This protein binds this small molecule.
Small molecule (SMILES): CC(=O)N[C@@H]1[C@@H](O)[C@H](O)[C@@H](CO)O[C@H]1O

Sequence of chain 46.E:
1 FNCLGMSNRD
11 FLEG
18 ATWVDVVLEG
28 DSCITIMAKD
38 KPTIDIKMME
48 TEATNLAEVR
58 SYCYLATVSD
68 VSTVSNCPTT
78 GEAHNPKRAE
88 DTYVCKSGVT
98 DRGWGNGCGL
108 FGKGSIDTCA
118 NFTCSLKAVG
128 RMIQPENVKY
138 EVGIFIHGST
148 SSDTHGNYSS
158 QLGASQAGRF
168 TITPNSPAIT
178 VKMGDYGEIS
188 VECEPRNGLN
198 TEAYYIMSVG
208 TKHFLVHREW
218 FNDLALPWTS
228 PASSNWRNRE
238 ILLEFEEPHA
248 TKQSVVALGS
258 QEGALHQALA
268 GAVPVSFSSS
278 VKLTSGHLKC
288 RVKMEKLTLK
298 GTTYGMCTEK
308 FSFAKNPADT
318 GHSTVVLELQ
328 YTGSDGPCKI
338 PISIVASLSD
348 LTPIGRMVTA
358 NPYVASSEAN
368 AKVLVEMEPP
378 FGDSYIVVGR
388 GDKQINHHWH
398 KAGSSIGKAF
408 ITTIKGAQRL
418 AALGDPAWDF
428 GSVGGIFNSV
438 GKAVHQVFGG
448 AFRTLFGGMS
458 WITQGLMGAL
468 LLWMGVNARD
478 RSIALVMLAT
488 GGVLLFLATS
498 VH

Binding-site contacts:
Ligand atom C4 contacts residue ASN154 of chain 46.E at 4.2 Å.
Ligand atom C1 contacts residue SER156 of chain 46.E at 4.5 Å.
Ligand atom C5 contacts residue ASN154 of chain 46.E at 3.6 Å.
Ligand atom C7 contacts residue ASN154 of chain 46.E at 3.6 Å.
Ligand atom O7 contacts residue ASN154 of chain 46.E at 4.0 Å.
Ligand atom C1 contacts residue SER157 of chain 46.E at 4.2 Å.
Ligand atom C1 contacts residue ASN154 of chain 46.E at 1.4 Å.
Ligand atom O5 contacts residue ASN154 of chain 46.E at 2.4 Å (h-bond).
Ligand atom C3 contacts residue ASN154 of chain 46.E at 3.8 Å.
Ligand atom O5 contacts residue SER157 of chain 46.E at 3.9 Å.
Ligand atom C8 contacts residue ASN154 of chain 46.E at 4.0 Å.
Ligand atom C2 contacts residue ASN154 of chain 46.E at 2.5 Å.
Ligand atom N2 contacts residue ASN154 of chain 46.E at 2.9 Å (h-bond).